Sequence of chain 1.A:
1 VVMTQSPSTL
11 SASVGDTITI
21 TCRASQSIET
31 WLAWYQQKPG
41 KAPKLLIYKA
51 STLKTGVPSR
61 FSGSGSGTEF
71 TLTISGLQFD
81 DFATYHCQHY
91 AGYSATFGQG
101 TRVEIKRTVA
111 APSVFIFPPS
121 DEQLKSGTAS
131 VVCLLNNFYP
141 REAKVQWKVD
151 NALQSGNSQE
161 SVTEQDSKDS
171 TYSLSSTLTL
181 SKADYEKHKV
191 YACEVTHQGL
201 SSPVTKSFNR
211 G

This protein binds this small molecule.
Small molecule (SMILES): CSCC[C@@H]1NC(=O)[C@H](CC(=O)O)NC(=O)[C@H](CC(C)C)NC(=O)[C@H](C(C)C)NC(=O)[C@H](CC2=NC=NC2)NC(=O)[C@H](CO)NC(=O)[C@@H]2CCCN2C(=O)[C@@H]2CCCN2C(=O)[C@@H](NC(=O)[C@H](C)N)CSSC[C@@H](C(=O)N[C@@H](CC(C)C)C(=O)N[C@@H](C)C(=O)N[C@@H](C)C=O)NC(=O)[C@H]([C@@H](C)O)NC(=O)CNC(=O)[C@H](CO)NC(=O)[C@H](CCCN=C(N)N)NC1=O

Binding-site contacts:
Ligand atom C contacts residue GLY92 of chain 1.A at 3.9 Å.
Ligand atom CD1 contacts residue GLY92 of chain 1.A at 3.8 Å.
Ligand atom CB contacts residue ASP59 of chain 1.B at 3.3 Å.
Ligand atom O contacts residue ASN107 of chain 1.B at 4.0 Å.
Ligand atom O contacts residue TRP31 of chain 1.A at 3.8 Å.
Ligand atom SD contacts residue HIS89 of chain 1.A at 4.1 Å.
Ligand atom CA contacts residue SER94 of chain 1.A at 4.1 Å.
Ligand atom CA contacts residue TYR57 of chain 1.B at 3.6 Å (hydrophobic).
Ligand atom CA contacts residue ASP59 of chain 1.B at 4.0 Å.
Ligand atom C contacts residue TRP31 of chain 1.A at 4.0 Å (hydrophobic).
Ligand atom O contacts residue TRP31 of chain 1.A at 2.8 Å (h-bond).
Ligand atom O contacts residue ASN107 of chain 1.B at 3.8 Å.
Ligand atom CD1 contacts residue ALA91 of chain 1.A at 3.7 Å (hydrophobic).
Ligand atom N contacts residue TYR57 of chain 1.B at 3.8 Å.
Ligand atom O contacts residue GLU29 of chain 1.A at 4.1 Å.
Ligand atom O contacts residue GLY92 of chain 1.A at 2.7 Å (h-bond).
Ligand atom C contacts residue TRP31 of chain 1.A at 3.6 Å (hydrophobic).
Ligand atom O contacts residue TYR93 of chain 1.A at 3.8 Å.
Ligand atom CB contacts residue TYR57 of chain 1.B at 3.9 Å (hydrophobic).
Ligand atom CB contacts residue TYR57 of chain 1.B at 3.9 Å (hydrophobic).
Ligand atom CA contacts residue TRP31 of chain 1.A at 3.9 Å (hydrophobic).
Ligand atom C contacts residue TYR57 of chain 1.B at 3.6 Å (hydrophobic).
Ligand atom CB contacts residue SER94 of chain 1.A at 4.1 Å.
Ligand atom CG contacts residue SER27 of chain 1.A at 4.1 Å.
Ligand atom CD contacts residue TYR93 of chain 1.A at 3.8 Å (hydrophobic).
Ligand atom OG1 contacts residue ASP106 of chain 1.B at 3.8 Å.
Ligand atom O contacts residue ALA91 of chain 1.A at 3.6 Å.
Ligand atom CE contacts residue HIS89 of chain 1.A at 3.6 Å.
Ligand atom CA contacts residue ASN107 of chain 1.B at 3.8 Å.
Ligand atom SG contacts residue TYR93 of chain 1.A at 3.8 Å.
Ligand atom CD contacts residue TYR57 of chain 1.B at 4.0 Å (hydrophobic).
Ligand atom C contacts residue TRP31 of chain 1.A at 4.1 Å (hydrophobic).
Ligand atom CA contacts residue GLU29 of chain 1.A at 3.7 Å.
Ligand atom SD contacts residue SER27 of chain 1.A at 3.8 Å.
Ligand atom N contacts residue ASP59 of chain 1.B at 3.8 Å.
Ligand atom N contacts residue SER94 of chain 1.A at 3.0 Å (h-bond).
Ligand atom N contacts residue TRP31 of chain 1.A at 3.8 Å.
Ligand atom CE contacts residue SER27 of chain 1.A at 3.8 Å.
Ligand atom O contacts residue TRP31 of chain 1.A at 3.2 Å.
Ligand atom O contacts residue TYR57 of chain 1.B at 3.1 Å (h-bond).

Sequence of chain 1.B:
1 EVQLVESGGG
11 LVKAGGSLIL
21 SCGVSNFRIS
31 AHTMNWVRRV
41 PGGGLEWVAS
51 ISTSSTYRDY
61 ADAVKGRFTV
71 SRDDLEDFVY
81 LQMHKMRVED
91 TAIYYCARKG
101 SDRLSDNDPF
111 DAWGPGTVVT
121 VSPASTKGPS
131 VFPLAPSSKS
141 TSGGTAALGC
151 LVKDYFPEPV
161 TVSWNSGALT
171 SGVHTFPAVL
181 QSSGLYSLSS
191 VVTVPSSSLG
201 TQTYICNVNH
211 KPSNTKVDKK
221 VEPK